Binding-site contacts:
Ligand atom C8 contacts residue LYS2 of chain 1.A at 4.0 Å.
Ligand atom O5 contacts residue ILE1 of chain 1.A at 4.4 Å.
Ligand atom C2 contacts residue ILE1 of chain 1.A at 3.4 Å (hydrophobic).
Ligand atom C8 contacts residue ILE1 of chain 1.A at 3.9 Å (hydrophobic).
Ligand atom N2 contacts residue ASN45 of chain 1.B at 3.5 Å (h-bond).
Ligand atom N2 contacts residue ILE1 of chain 1.A at 2.8 Å (h-bond).
Ligand atom O6 contacts residue GLN48 of chain 1.B at 3.6 Å.
Ligand atom O5 contacts residue ASN45 of chain 1.B at 2.6 Å (h-bond).
Ligand atom O5 contacts residue GLN48 of chain 1.B at 3.9 Å.
Ligand atom C7 contacts residue ILE1 of chain 1.A at 3.7 Å (hydrophobic).
Ligand atom C3 contacts residue ILE1 of chain 1.A at 3.9 Å (hydrophobic).
Ligand atom C5 contacts residue GLN48 of chain 1.B at 4.5 Å.
Ligand atom C1 contacts residue LYS2 of chain 1.A at 4.5 Å.
Ligand atom C6 contacts residue GLN48 of chain 1.B at 3.7 Å.
Ligand atom C1 contacts residue ASN45 of chain 1.B at 2.3 Å.
Ligand atom C5 contacts residue ASN45 of chain 1.B at 4.0 Å.
Ligand atom O7 contacts residue ASN45 of chain 1.B at 3.5 Å (h-bond).
Ligand atom C2 contacts residue ASN45 of chain 1.B at 2.9 Å.
Ligand atom C1 contacts residue ILE1 of chain 1.A at 3.1 Å (hydrophobic).
Ligand atom C7 contacts residue ASN45 of chain 1.B at 3.6 Å.
Ligand atom C3 contacts residue ASN45 of chain 1.B at 4.3 Å.

Sequence of chain 1.B:
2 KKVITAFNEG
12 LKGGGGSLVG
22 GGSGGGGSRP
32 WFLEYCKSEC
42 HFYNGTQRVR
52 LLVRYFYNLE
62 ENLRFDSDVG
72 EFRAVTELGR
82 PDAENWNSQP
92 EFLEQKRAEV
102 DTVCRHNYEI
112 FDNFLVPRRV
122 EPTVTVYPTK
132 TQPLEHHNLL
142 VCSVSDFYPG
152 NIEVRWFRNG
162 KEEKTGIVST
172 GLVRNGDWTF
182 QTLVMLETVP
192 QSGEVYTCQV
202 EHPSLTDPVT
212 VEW

Sequence of chain 1.A:
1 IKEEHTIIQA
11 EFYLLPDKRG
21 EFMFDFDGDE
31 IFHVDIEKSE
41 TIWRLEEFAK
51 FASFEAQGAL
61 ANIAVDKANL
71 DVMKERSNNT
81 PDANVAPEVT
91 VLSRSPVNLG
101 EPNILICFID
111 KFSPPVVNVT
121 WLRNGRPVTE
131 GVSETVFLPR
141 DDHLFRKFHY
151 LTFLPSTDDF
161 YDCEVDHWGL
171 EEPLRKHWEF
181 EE

A protein and the small-molecule ligand that binds it are described below.
Small molecule (SMILES): CC(=O)N[C@@H]1[C@@H](O)[C@H](O)[C@@H](CO)O[C@H]1O